Sequence of chain 1.B:
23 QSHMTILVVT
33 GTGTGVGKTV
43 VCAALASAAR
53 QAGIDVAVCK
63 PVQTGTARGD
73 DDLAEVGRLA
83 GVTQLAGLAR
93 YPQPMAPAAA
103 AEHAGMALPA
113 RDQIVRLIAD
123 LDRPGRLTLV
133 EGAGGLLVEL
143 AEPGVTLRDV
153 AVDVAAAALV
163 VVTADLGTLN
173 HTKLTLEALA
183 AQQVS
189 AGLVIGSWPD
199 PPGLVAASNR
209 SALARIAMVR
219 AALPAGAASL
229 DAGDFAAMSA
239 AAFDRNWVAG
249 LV

Sequence of chain 1.A:
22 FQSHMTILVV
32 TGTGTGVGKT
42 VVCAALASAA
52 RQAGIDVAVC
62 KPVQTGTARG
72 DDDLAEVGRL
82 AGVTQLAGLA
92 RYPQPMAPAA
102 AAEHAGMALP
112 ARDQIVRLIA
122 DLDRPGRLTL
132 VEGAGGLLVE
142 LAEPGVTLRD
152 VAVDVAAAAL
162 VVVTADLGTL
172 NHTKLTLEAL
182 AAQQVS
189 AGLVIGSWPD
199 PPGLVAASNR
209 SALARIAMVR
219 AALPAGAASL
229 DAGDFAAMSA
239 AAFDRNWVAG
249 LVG

Binding-site contacts:
Ligand atom O contacts residue ASP74 of chain 1.A at 4.0 Å.
Ligand atom C6 contacts residue GLY136 of chain 1.A at 3.9 Å.
Ligand atom C2 contacts residue VAL140 of chain 1.A at 3.7 Å (hydrophobic).
Ligand atom C7 contacts residue THR66 of chain 1.A at 3.9 Å.
Ligand atom C5 contacts residue GLY136 of chain 1.A at 3.8 Å.
Ligand atom O contacts residue GLY136 of chain 1.A at 3.8 Å.
Ligand atom OXT contacts residue ALA135 of chain 1.A at 3.9 Å.
Ligand atom C1 contacts residue ASN172 of chain 1.B at 3.7 Å.
Ligand atom O1 contacts residue THR170 of chain 1.B at 3.3 Å (h-bond).
Ligand atom C3 contacts residue GLY169 of chain 1.B at 4.0 Å.
Ligand atom C3 contacts residue VAL140 of chain 1.A at 3.9 Å (hydrophobic).
Ligand atom C4 contacts residue ALA98 of chain 1.A at 3.7 Å (hydrophobic).
Ligand atom O1 contacts residue LEU171 of chain 1.B at 2.9 Å (h-bond).
Ligand atom O2 contacts residue LEU171 of chain 1.B at 3.5 Å (h-bond).
Ligand atom C contacts residue THR66 of chain 1.A at 3.9 Å.
Ligand atom C1 contacts residue THR170 of chain 1.B at 4.0 Å.
Ligand atom O1 contacts residue GLY169 of chain 1.B at 3.0 Å (h-bond).
Ligand atom O2 contacts residue VAL140 of chain 1.A at 3.6 Å.
Ligand atom C1 contacts residue GLY169 of chain 1.B at 3.5 Å.
Ligand atom C6 contacts residue MET97 of chain 1.A at 3.6 Å (hydrophobic).
Ligand atom C6 contacts residue THR66 of chain 1.A at 3.7 Å.
Ligand atom O2 contacts residue GLY169 of chain 1.B at 3.4 Å (h-bond).
Ligand atom C9 contacts residue THR66 of chain 1.A at 3.3 Å.
Ligand atom OXT contacts residue GLN65 of chain 1.A at 3.2 Å (h-bond).
Ligand atom C7 contacts residue GLY136 of chain 1.A at 3.9 Å.
Ligand atom C3 contacts residue THR36 of chain 1.A at 3.9 Å.
Ligand atom O1 contacts residue ASN172 of chain 1.B at 4.0 Å.
Ligand atom OXT contacts residue VAL64 of chain 1.A at 3.8 Å.
Ligand atom OXT contacts residue LYS62 of chain 1.A at 3.4 Å (salt-bridge).
Ligand atom C5 contacts residue THR36 of chain 1.A at 3.8 Å.
Ligand atom C9 contacts residue PRO96 of chain 1.A at 3.7 Å (hydrophobic).
Ligand atom O contacts residue ALA135 of chain 1.A at 3.4 Å.
Ligand atom O contacts residue LYS62 of chain 1.A at 2.8 Å (salt-bridge).
Ligand atom C2 contacts residue ALA98 of chain 1.A at 3.7 Å (hydrophobic).
Ligand atom C contacts residue LYS62 of chain 1.A at 3.5 Å.
Ligand atom O2 contacts residue ASN172 of chain 1.B at 2.8 Å (h-bond).
Ligand atom OXT contacts residue THR66 of chain 1.A at 2.9 Å (h-bond).
Ligand atom C contacts residue ALA135 of chain 1.A at 3.7 Å (hydrophobic).
Ligand atom N7 contacts residue THR66 of chain 1.A at 3.1 Å (h-bond).
Ligand atom C1 contacts residue LEU171 of chain 1.B at 3.6 Å (hydrophobic).

The protein below binds the small molecule below.
Small molecule (SMILES): C[C@H](N)[C@@H](CCCCCC(=O)O)NC(=O)O